This protein binds this small molecule.
Small molecule (SMILES): CC(=O)N[C@@H]1[C@@H](O)[C@H](O)[C@@H](CO)O[C@H]1O

Binding-site contacts:
Ligand atom C5 contacts residue ASN332 of chain 1.A at 3.8 Å.
Ligand atom O7 contacts residue ASN332 of chain 1.A at 3.6 Å (h-bond).
Ligand atom C1 contacts residue ASN332 of chain 1.A at 1.5 Å.
Ligand atom N2 contacts residue ASN332 of chain 1.A at 2.9 Å (h-bond).
Ligand atom O5 contacts residue ASN332 of chain 1.A at 2.5 Å (h-bond).
Ligand atom C7 contacts residue ASN332 of chain 1.A at 3.4 Å.
Ligand atom C2 contacts residue ASN332 of chain 1.A at 2.5 Å.
Ligand atom C8 contacts residue ASN332 of chain 1.A at 4.5 Å.
Ligand atom C3 contacts residue ASN332 of chain 1.A at 3.9 Å.
Ligand atom C4 contacts residue ASN332 of chain 1.A at 4.4 Å.

Sequence of chain 1.A:
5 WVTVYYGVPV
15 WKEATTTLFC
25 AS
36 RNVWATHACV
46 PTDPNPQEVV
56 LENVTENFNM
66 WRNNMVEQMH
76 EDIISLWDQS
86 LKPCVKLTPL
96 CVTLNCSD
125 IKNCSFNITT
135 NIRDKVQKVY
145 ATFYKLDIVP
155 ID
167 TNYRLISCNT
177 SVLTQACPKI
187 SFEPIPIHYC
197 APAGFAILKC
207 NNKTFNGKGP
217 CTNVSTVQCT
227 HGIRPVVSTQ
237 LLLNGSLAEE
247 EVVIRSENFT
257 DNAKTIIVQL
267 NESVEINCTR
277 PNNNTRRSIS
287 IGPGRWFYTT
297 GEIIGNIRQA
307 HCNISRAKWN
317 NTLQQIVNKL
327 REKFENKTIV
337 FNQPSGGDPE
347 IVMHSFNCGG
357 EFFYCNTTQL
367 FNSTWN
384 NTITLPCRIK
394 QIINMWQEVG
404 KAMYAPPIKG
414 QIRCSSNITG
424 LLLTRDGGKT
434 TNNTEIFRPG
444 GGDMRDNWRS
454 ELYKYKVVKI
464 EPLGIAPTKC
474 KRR